Sequence of chain 1.D:
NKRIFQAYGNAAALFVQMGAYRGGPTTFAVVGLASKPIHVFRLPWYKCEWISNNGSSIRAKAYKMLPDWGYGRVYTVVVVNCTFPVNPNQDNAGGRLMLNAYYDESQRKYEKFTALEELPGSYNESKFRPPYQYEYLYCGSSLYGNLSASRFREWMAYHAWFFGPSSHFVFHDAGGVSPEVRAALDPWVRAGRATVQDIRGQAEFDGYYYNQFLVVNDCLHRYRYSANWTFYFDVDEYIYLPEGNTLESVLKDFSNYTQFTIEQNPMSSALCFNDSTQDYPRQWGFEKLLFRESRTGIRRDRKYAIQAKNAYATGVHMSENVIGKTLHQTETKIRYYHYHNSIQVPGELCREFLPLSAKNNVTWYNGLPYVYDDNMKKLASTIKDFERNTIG

Binding-site contacts:
Ligand atom O5 contacts residue ASN387 of chain 1.D at 2.1 Å (h-bond).
Ligand atom C1 contacts residue ASN387 of chain 1.D at 1.4 Å.
Ligand atom N2 contacts residue ASN387 of chain 1.D at 2.8 Å (h-bond).
Ligand atom C8 contacts residue ASN386 of chain 1.D at 3.4 Å.
Ligand atom C8 contacts residue ASN387 of chain 1.D at 3.8 Å.
Ligand atom C7 contacts residue ASN387 of chain 1.D at 2.8 Å.
Ligand atom C7 contacts residue ASN386 of chain 1.D at 3.9 Å.
Ligand atom O7 contacts residue ASN387 of chain 1.D at 2.7 Å (h-bond).
Ligand atom C3 contacts residue ASN387 of chain 1.D at 3.8 Å.
Ligand atom O7 contacts residue SER383 of chain 1.D at 4.2 Å.
Ligand atom C6 contacts residue ASN387 of chain 1.D at 4.4 Å.
Ligand atom C2 contacts residue ASN387 of chain 1.D at 2.6 Å.
Ligand atom C4 contacts residue ASN387 of chain 1.D at 4.2 Å.
Ligand atom O7 contacts residue ASN386 of chain 1.D at 3.7 Å.
Ligand atom C5 contacts residue ASN387 of chain 1.D at 3.5 Å.

The protein below binds the small molecule below.
Small molecule (SMILES): CC(=O)N[C@@H]1[C@@H](O)[C@H](O)[C@@H](CO)O[C@H]1O